Sequence of chain 1.N:
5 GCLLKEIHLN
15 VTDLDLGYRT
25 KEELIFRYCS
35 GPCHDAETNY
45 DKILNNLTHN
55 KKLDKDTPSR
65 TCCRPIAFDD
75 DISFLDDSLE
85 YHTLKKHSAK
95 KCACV

The small molecule below binds the protein below.
Small molecule (SMILES): CC(=O)N[C@H]1[C@H](O[C@H]2[C@H](O)[C@@H](NC(C)=O)CO[C@@H]2CO)O[C@H](CO)[C@@H](O)[C@@H]1O

Binding-site contacts:
Ligand atom C2 contacts residue ASN14 of chain 1.N at 2.5 Å.
Ligand atom N2 contacts residue GLU27 of chain 1.N at 4.0 Å.
Ligand atom N2 contacts residue ASN14 of chain 1.N at 2.4 Å (h-bond).
Ligand atom C8 contacts residue GLU27 of chain 1.N at 3.8 Å.
Ligand atom C7 contacts residue HIS12 of chain 1.N at 4.1 Å.
Ligand atom C7 contacts residue ASN14 of chain 1.N at 2.9 Å.
Ligand atom C7 contacts residue LEU13 of chain 1.N at 4.4 Å (hydrophobic).
Ligand atom C8 contacts residue HIS12 of chain 1.N at 3.3 Å.
Ligand atom C4 contacts residue ASN14 of chain 1.N at 4.3 Å.
Ligand atom C5 contacts residue ASN14 of chain 1.N at 3.7 Å.
Ligand atom O7 contacts residue ASN14 of chain 1.N at 3.4 Å (h-bond).
Ligand atom C1 contacts residue ASN14 of chain 1.N at 1.4 Å.
Ligand atom O5 contacts residue ASN14 of chain 1.N at 2.4 Å (h-bond).
Ligand atom C3 contacts residue ASN14 of chain 1.N at 3.9 Å.
Ligand atom C8 contacts residue ASN14 of chain 1.N at 3.6 Å.
Ligand atom C8 contacts residue LEU13 of chain 1.N at 3.9 Å (hydrophobic).
Ligand atom O7 contacts residue HIS12 of chain 1.N at 3.9 Å.